The protein below binds the small molecule below.
Small molecule (SMILES): CC(=O)N[C@@H]1[C@@H](O)[C@H](O)[C@@H](CO)O[C@H]1O

Sequence of chain 1.A:
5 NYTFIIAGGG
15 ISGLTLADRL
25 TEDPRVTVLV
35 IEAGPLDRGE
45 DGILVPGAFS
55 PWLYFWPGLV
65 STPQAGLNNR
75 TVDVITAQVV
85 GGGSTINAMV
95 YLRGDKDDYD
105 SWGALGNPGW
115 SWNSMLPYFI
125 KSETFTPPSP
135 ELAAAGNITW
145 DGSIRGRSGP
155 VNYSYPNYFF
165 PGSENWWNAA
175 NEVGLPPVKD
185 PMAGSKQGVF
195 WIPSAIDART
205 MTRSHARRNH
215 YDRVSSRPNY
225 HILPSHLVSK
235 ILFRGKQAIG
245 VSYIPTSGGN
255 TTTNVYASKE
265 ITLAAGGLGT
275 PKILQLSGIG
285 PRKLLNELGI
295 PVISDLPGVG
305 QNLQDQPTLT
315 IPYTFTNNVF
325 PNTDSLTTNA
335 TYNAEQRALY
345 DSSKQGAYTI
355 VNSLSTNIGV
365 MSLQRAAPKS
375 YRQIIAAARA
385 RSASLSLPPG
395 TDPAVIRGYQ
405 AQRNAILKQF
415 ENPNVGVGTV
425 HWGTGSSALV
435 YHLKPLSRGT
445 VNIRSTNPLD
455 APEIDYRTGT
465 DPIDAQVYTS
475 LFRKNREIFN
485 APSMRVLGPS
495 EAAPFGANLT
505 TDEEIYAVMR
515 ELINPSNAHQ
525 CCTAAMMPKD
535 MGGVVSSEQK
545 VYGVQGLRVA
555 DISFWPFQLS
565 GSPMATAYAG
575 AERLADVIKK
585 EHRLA

Binding-site contacts:
Ligand atom C5 contacts residue ASN254 of chain 1.A at 3.6 Å.
Ligand atom C4 contacts residue ASN254 of chain 1.A at 4.1 Å.
Ligand atom O5 contacts residue ASN254 of chain 1.A at 2.4 Å (h-bond).
Ligand atom C1 contacts residue ASN254 of chain 1.A at 1.4 Å.
Ligand atom C8 contacts residue ASN254 of chain 1.A at 4.3 Å.
Ligand atom N2 contacts residue ASN254 of chain 1.A at 2.8 Å (h-bond).
Ligand atom C7 contacts residue ASN254 of chain 1.A at 3.2 Å.
Ligand atom O7 contacts residue ASN254 of chain 1.A at 3.3 Å (h-bond).
Ligand atom C3 contacts residue ASN254 of chain 1.A at 3.7 Å.
Ligand atom C2 contacts residue ASN254 of chain 1.A at 2.4 Å.